Binding-site contacts:
Ligand atom C16 contacts residue TYR115 of chain 1.A at 3.3 Å (hydrophobic).
Ligand atom C23 contacts residue PRO205 of chain 1.A at 4.3 Å (hydrophobic).
Ligand atom C8 contacts residue CYS119 of chain 1.A at 4.2 Å (hydrophobic).
Ligand atom C20 contacts residue THR204 of chain 1.A at 4.3 Å.
Ligand atom C26 contacts residue ILE114 of chain 1.A at 3.8 Å (hydrophobic).
Ligand atom C22 contacts residue VAL118 of chain 1.A at 3.7 Å (hydrophobic).
Ligand atom C26 contacts residue PRO205 of chain 1.A at 4.0 Å (hydrophobic).
Ligand atom C27 contacts residue LPS1 of chain 1.G at 3.7 Å.
Ligand atom C27 contacts residue ILE153 of chain 1.A at 4.1 Å (hydrophobic).
Ligand atom C3 contacts residue ILE145 of chain 1.A at 3.8 Å (hydrophobic).
Ligand atom O1 contacts residue ILE145 of chain 1.A at 4.2 Å.
Ligand atom C24 contacts residue TYR115 of chain 1.A at 3.5 Å (hydrophobic).
Ligand atom C14 contacts residue CYS119 of chain 1.A at 3.8 Å (hydrophobic).
Ligand atom C19 contacts residue VAL122 of chain 1.A at 4.1 Å (hydrophobic).
Ligand atom C7 contacts residue CYS119 of chain 1.A at 3.4 Å (hydrophobic).
Ligand atom C6 contacts residue VAL122 of chain 1.A at 4.0 Å (hydrophobic).
Ligand atom C23 contacts residue TYR115 of chain 1.A at 3.7 Å (hydrophobic).
Ligand atom C20 contacts residue ILE208 of chain 1.A at 3.8 Å (hydrophobic).
Ligand atom C7 contacts residue ILE145 of chain 1.A at 3.8 Å (hydrophobic).
Ligand atom C15 contacts residue TYR115 of chain 1.A at 4.0 Å (hydrophobic).
Ligand atom C16 contacts residue VAL118 of chain 1.A at 3.6 Å (hydrophobic).
Ligand atom C18 contacts residue ILE208 of chain 1.A at 3.5 Å (hydrophobic).
Ligand atom C15 contacts residue CYS119 of chain 1.A at 3.0 Å (hydrophobic).
Ligand atom C21 contacts residue THR204 of chain 1.A at 3.6 Å.
Ligand atom C17 contacts residue TYR115 of chain 1.A at 3.9 Å (hydrophobic).
Ligand atom C26 contacts residue TYR111 of chain 1.A at 3.5 Å (hydrophobic).
Ligand atom C26 contacts residue TYR115 of chain 1.A at 3.8 Å (hydrophobic).
Ligand atom C5 contacts residue ILE145 of chain 1.A at 4.2 Å (hydrophobic).
Ligand atom C20 contacts residue VAL118 of chain 1.A at 4.0 Å (hydrophobic).
Ligand atom C16 contacts residue CYS119 of chain 1.A at 4.0 Å (hydrophobic).
Ligand atom C6 contacts residue ILE145 of chain 1.A at 4.1 Å (hydrophobic).
Ligand atom C15 contacts residue VAL118 of chain 1.A at 3.7 Å (hydrophobic).
Ligand atom C4 contacts residue ILE145 of chain 1.A at 4.0 Å (hydrophobic).
Ligand atom C24 contacts residue PRO205 of chain 1.A at 3.8 Å (hydrophobic).
Ligand atom C26 contacts residue GLY201 of chain 1.A at 4.1 Å.
Ligand atom C22 contacts residue TYR115 of chain 1.A at 4.2 Å (hydrophobic).
Ligand atom C17 contacts residue VAL118 of chain 1.A at 4.3 Å (hydrophobic).
Ligand atom C25 contacts residue PRO205 of chain 1.A at 3.7 Å (hydrophobic).
Ligand atom C18 contacts residue VAL118 of chain 1.A at 3.8 Å (hydrophobic).
Ligand atom C21 contacts residue ILE208 of chain 1.A at 4.3 Å (hydrophobic).

Sequence of chain 1.A:
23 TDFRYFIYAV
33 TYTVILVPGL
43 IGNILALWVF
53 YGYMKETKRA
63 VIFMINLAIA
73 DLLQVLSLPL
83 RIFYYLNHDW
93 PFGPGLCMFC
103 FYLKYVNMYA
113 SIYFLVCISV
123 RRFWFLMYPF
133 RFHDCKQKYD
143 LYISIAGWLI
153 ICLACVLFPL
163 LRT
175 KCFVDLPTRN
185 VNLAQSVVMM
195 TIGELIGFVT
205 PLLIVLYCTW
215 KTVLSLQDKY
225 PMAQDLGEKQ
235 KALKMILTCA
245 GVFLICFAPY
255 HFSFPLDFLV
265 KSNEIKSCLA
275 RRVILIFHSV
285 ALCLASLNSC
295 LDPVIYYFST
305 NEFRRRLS

A protein and the small-molecule ligand that binds it are described below.
Small molecule (SMILES): CC(C)CCC[C@@H](C)[C@H]1CC[C@H]2[C@@H]3CC=C4C[C@@H](O)CC[C@]4(C)[C@H]3CC[C@]12C